Sequence of chain 1.C:
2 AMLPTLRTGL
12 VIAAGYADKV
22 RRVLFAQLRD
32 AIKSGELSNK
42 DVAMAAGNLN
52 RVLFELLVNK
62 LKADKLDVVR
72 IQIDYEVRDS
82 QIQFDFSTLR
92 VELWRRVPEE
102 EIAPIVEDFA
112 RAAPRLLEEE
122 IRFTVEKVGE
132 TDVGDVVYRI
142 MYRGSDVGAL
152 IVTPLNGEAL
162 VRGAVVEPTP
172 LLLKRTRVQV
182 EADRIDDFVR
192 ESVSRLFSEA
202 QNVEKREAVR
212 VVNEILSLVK

Sequence of chain 1.A:
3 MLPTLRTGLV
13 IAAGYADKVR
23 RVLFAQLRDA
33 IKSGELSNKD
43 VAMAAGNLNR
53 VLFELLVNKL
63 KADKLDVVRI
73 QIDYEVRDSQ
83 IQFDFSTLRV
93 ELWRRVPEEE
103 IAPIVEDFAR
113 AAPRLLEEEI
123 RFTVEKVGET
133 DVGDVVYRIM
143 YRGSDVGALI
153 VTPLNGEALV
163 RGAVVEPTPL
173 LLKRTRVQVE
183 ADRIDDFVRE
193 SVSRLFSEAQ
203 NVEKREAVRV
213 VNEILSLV

Sequence of chain 1.D:
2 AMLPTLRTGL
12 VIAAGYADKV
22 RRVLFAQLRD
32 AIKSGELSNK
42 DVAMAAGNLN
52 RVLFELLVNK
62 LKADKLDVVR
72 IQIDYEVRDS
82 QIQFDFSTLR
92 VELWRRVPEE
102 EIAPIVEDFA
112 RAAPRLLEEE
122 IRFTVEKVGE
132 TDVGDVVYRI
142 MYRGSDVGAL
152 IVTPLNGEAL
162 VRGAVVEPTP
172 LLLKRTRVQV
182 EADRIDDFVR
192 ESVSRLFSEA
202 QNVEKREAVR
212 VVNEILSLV

Sequence of chain 1.B:
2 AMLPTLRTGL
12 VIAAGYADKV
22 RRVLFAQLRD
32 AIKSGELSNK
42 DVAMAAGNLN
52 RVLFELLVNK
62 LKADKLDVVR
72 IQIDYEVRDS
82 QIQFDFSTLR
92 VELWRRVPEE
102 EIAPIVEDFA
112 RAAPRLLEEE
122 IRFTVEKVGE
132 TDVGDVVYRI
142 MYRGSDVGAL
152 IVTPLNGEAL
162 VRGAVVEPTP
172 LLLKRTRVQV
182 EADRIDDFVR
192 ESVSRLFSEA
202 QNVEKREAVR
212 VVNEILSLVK

Binding-site contacts:
Ligand atom O4' contacts residue VAL24 of chain 1.C at 3.6 Å.
Ligand atom N3 contacts residue VAL24 of chain 1.D at 3.6 Å.
Ligand atom OP1 contacts residue ILE13 of chain 1.B at 3.2 Å.
Ligand atom C5' contacts residue ARG8 of chain 1.C at 3.6 Å.
Ligand atom O2 contacts residue LYS20 of chain 1.D at 3.3 Å (salt-bridge).
Ligand atom C4 contacts residue ARG8 of chain 1.D at 3.5 Å.
Ligand atom O2 contacts residue VAL24 of chain 1.D at 3.4 Å.
Ligand atom C4' contacts residue ALA27 of chain 1.D at 3.7 Å (hydrophobic).
Ligand atom C4' contacts residue VAL24 of chain 1.C at 3.7 Å (hydrophobic).
Ligand atom O2 contacts residue VAL24 of chain 1.C at 3.4 Å.
Ligand atom OP1 contacts residue LYS20 of chain 1.C at 3.0 Å.
Ligand atom C3' contacts residue ARG30 of chain 1.D at 3.3 Å.
Ligand atom O4 contacts residue ARG8 of chain 1.D at 2.6 Å (salt-bridge).
Ligand atom O4 contacts residue ARG207 of chain 1.D at 3.2 Å (salt-bridge).
Ligand atom C2 contacts residue LYS20 of chain 1.D at 3.5 Å.
Ligand atom N3 contacts residue LYS20 of chain 1.D at 2.9 Å (salt-bridge).
Ligand atom OP2 contacts residue GLY16 of chain 1.B at 3.6 Å (h-bond).
Ligand atom N3 contacts residue ARG207 of chain 1.D at 3.2 Å (salt-bridge).
Ligand atom C4' contacts residue ARG8 of chain 1.C at 3.7 Å.
Ligand atom O4 contacts residue PHE26 of chain 1.C at 3.5 Å.
Ligand atom C4 contacts residue ARG207 of chain 1.D at 3.5 Å.
Ligand atom C7 contacts residue PHE26 of chain 1.C at 3.4 Å (hydrophobic).
Ligand atom N3 contacts residue GLN28 of chain 1.C at 3.5 Å.
Ligand atom O2 contacts residue ARG207 of chain 1.D at 3.7 Å.
Ligand atom C7 contacts residue ARG8 of chain 1.D at 3.7 Å.
Ligand atom O3' contacts residue ARG30 of chain 1.D at 2.9 Å (salt-bridge).
Ligand atom OP2 contacts residue LYS34 of chain 1.C at 3.3 Å (salt-bridge).
Ligand atom O4' contacts residue ARG207 of chain 1.C at 3.4 Å (salt-bridge).
Ligand atom O4' contacts residue ALA27 of chain 1.D at 3.6 Å.
Ligand atom C7 contacts residue LYS34 of chain 1.D at 3.4 Å.
Ligand atom C7 contacts residue ARG30 of chain 1.C at 3.6 Å.
Ligand atom O4 contacts residue LEU67 of chain 1.B at 3.7 Å.
Ligand atom OP1 contacts residue THR9 of chain 1.C at 3.7 Å.
Ligand atom C5' contacts residue THR9 of chain 1.C at 3.7 Å.
Ligand atom O2 contacts residue GLN28 of chain 1.C at 3.5 Å (h-bond).
Ligand atom O2 contacts residue GLN28 of chain 1.D at 3.3 Å (h-bond).
Ligand atom OP2 contacts residue ALA15 of chain 1.B at 3.6 Å.
Ligand atom OP2 contacts residue LYS20 of chain 1.C at 3.6 Å.
Ligand atom C6 contacts residue ARG207 of chain 1.C at 3.2 Å.
Ligand atom C7 contacts residue ARG207 of chain 1.C at 3.6 Å.

This protein binds this small molecule.
Small molecule (SMILES): Cc1cn([C@H]2C[C@H](O[P](=O)(O)OC[C@H]3O[C@@H](n4cc(C)c(=O)[nH]c4=O)C[C@@H]3O[P](=O)(O)OC[C@H]3O[C@@H](n4cc(C)c(=O)[nH]c4=O)C[C@@H]3O[P](=O)(O)OC[C@H]3O[C@@H](n4cc(C)c(=O)[nH]c4=O)C[C@@H]3O[P](=O)(O)OC[C@H]3O[C@@H](n4cc(C)c(=O)[nH]c4=O)C[C@@H]3O[P](=O)(O)OC[C@H]3O[C@@H](n4cc(C)c(=O)[nH]c4=O)C[C@@H]3O[P](=O)(O)OC[C@H]3O[C@@H](n4cc(C)c(=O)[nH]c4=O)C[C@@H]3O)[C@@H](COP(=O)=O)O2)c(=O)[nH]c1=O